This protein binds this small molecule.
Small molecule (SMILES): CCCCC/C=C/C/C=C/C=CC(=O)C/C=C/CCCC(=O)O

Sequence of chain 1.B:
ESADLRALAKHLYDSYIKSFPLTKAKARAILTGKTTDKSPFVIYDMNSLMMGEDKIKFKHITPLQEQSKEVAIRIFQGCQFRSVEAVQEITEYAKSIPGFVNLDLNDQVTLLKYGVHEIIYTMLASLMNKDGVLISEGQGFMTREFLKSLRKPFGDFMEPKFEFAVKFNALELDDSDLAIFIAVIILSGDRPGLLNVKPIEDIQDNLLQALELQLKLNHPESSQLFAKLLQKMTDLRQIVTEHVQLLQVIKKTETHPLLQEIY

Binding-site contacts:
Ligand atom C9 contacts residue ARG98 of chain 1.B at 3.8 Å.
Ligand atom C18 contacts residue HIS133 of chain 1.B at 3.8 Å.
Ligand atom C14 contacts residue LYS177 of chain 1.B at 3.3 Å.
Ligand atom O15 contacts residue LYS177 of chain 1.B at 2.5 Å (salt-bridge).
Ligand atom C6 contacts residue ARG98 of chain 1.B at 4.1 Å.
Ligand atom C2 contacts residue LEU38 of chain 1.B at 4.0 Å (hydrophobic).
Ligand atom C13 contacts residue CYS95 of chain 1.B at 2.1 Å (hydrophobic).
Ligand atom C8 contacts residue LEU140 of chain 1.B at 3.9 Å (hydrophobic).
Ligand atom C19 contacts residue HIS259 of chain 1.B at 2.9 Å.
Ligand atom C2 contacts residue LEU143 of chain 1.B at 3.8 Å (hydrophobic).
Ligand atom C19 contacts residue HIS133 of chain 1.B at 3.5 Å.
Ligand atom C4 contacts residue ARG98 of chain 1.B at 4.1 Å.
Ligand atom C2 contacts residue ARG98 of chain 1.B at 3.7 Å.
Ligand atom C6 contacts residue ALA102 of chain 1.B at 4.0 Å (hydrophobic).
Ligand atom C18 contacts residue HIS259 of chain 1.B at 4.1 Å.
Ligand atom C3 contacts residue LEU143 of chain 1.B at 4.1 Å (hydrophobic).
Ligand atom C7 contacts residue ARG98 of chain 1.B at 4.1 Å.
Ligand atom C9 contacts residue CYS95 of chain 1.B at 3.9 Å (hydrophobic).
Ligand atom O15 contacts residue CYS95 of chain 1.B at 3.6 Å.
Ligand atom C18 contacts residue SER99 of chain 1.B at 3.8 Å.
Ligand atom C4 contacts residue LEU140 of chain 1.B at 4.1 Å (hydrophobic).
Ligand atom C20 contacts residue HIS259 of chain 1.B at 3.5 Å.
Ligand atom C3 contacts residue ARG98 of chain 1.B at 3.1 Å.
Ligand atom C22 contacts residue GLN96 of chain 1.B at 3.8 Å.
Ligand atom C5 contacts residue LEU140 of chain 1.B at 4.0 Å (hydrophobic).
Ligand atom C1 contacts residue ARG98 of chain 1.B at 3.3 Å.
Ligand atom C6 contacts residue ILE136 of chain 1.B at 4.0 Å (hydrophobic).
Ligand atom C16 contacts residue LYS177 of chain 1.B at 3.3 Å.
Ligand atom C4 contacts residue MET139 of chain 1.B at 4.0 Å (hydrophobic).
Ligand atom C10 contacts residue CYS95 of chain 1.B at 2.8 Å (hydrophobic).
Ligand atom C8 contacts residue ILE136 of chain 1.B at 3.8 Å (hydrophobic).
Ligand atom C16 contacts residue HIS259 of chain 1.B at 3.5 Å.
Ligand atom C1 contacts residue LEU38 of chain 1.B at 3.2 Å (hydrophobic).
Ligand atom C21 contacts residue HIS133 of chain 1.B at 3.7 Å.
Ligand atom O23 contacts residue SER99 of chain 1.B at 3.9 Å.
Ligand atom O23 contacts residue GLN96 of chain 1.B at 3.0 Å (h-bond).
Ligand atom C17 contacts residue SER99 of chain 1.B at 3.7 Å.
Ligand atom C7 contacts residue ILE136 of chain 1.B at 3.7 Å (hydrophobic).
Ligand atom C11 contacts residue CYS95 of chain 1.B at 1.9 Å (hydrophobic).
Ligand atom C14 contacts residue CYS95 of chain 1.B at 3.2 Å (hydrophobic).